The small molecule below binds the protein below.
Small molecule (SMILES): Cc1cn([C@H]2C[C@H](O)[C@@H](COP(=O)(O)OP(=O)(O)O[C@@H]3C[C@@H](O)[C@H](O)[C@@H](C)C3)O2)c(=O)[nH]c1=O

Binding-site contacts:
Ligand atom O1A contacts residue THR288 of chain 1.A at 2.9 Å (h-bond).
Ligand atom O1A contacts residue GLY285 of chain 1.A at 3.1 Å.
Ligand atom O3' contacts residue GLY285 of chain 1.A at 3.5 Å.
Ligand atom O2A contacts residue GLY218 of chain 1.A at 3.6 Å.
Ligand atom C5M contacts residue THR248 of chain 1.A at 3.5 Å.
Ligand atom O3B contacts residue ALA12 of chain 1.A at 3.3 Å.
Ligand atom N1 contacts residue TRP267 of chain 1.A at 3.6 Å.
Ligand atom O4 contacts residue THR248 of chain 1.A at 3.5 Å (h-bond).
Ligand atom C1' contacts residue ARG220 of chain 1.A at 3.6 Å.
Ligand atom O2 contacts residue LEU270 of chain 1.A at 3.0 Å (h-bond).
Ligand atom N3 contacts residue VAL268 of chain 1.A at 2.7 Å (h-bond).
Ligand atom O4 contacts residue VAL268 of chain 1.A at 3.1 Å (h-bond).
Ligand atom O2B contacts residue SER219 of chain 1.A at 2.7 Å (h-bond).
Ligand atom O3A contacts residue HIS283 of chain 1.A at 3.2 Å (h-bond).
Ligand atom O5C contacts residue ALA12 of chain 1.A at 3.4 Å.
Ligand atom O3' contacts residue GLY286 of chain 1.A at 2.9 Å (h-bond).
Ligand atom C2 contacts residue TRP267 of chain 1.A at 3.5 Å (hydrophobic).
Ligand atom C5M contacts residue GLY218 of chain 1.A at 3.3 Å.
Ligand atom C3' contacts residue GLY286 of chain 1.A at 3.5 Å.
Ligand atom O4' contacts residue ASP137 of chain 1.A at 2.6 Å (salt-bridge).
Ligand atom O4C contacts residue PHE15 of chain 1.A at 3.5 Å.
Ligand atom O3C contacts residue PHE15 of chain 1.A at 3.5 Å.
Ligand atom C6 contacts residue TRP267 of chain 1.A at 3.6 Å (hydrophobic).
Ligand atom C2 contacts residue VAL268 of chain 1.A at 3.5 Å (hydrophobic).
Ligand atom O2 contacts residue VAL268 of chain 1.A at 3.5 Å (h-bond).
Ligand atom C6' contacts residue TRP136 of chain 1.A at 3.4 Å (hydrophobic).
Ligand atom C4 contacts residue VAL268 of chain 1.A at 3.5 Å (hydrophobic).
Ligand atom O4' contacts residue GLY286 of chain 1.A at 3.5 Å.
Ligand atom O1B contacts residue HIS283 of chain 1.A at 3.2 Å (h-bond).
Ligand atom O4 contacts residue ALA247 of chain 1.A at 3.5 Å.
Ligand atom C4' contacts residue ASP137 of chain 1.A at 3.6 Å.
Ligand atom N3 contacts residue TRP267 of chain 1.A at 3.5 Å.
Ligand atom O1A contacts residue GLY286 of chain 1.A at 3.4 Å (h-bond).
Ligand atom O2A contacts residue THR288 of chain 1.A at 2.5 Å (h-bond).
Ligand atom PA contacts residue THR288 of chain 1.A at 3.6 Å.
Ligand atom O2 contacts residue ASN195 of chain 1.A at 3.3 Å.
Ligand atom O2A contacts residue HIS283 of chain 1.A at 3.1 Å.
Ligand atom O1A contacts residue VAL287 of chain 1.A at 2.7 Å (h-bond).
Ligand atom O4 contacts residue TRP267 of chain 1.A at 3.3 Å.
Ligand atom O3C contacts residue VAL287 of chain 1.A at 3.2 Å.

Sequence of chain 1.A:
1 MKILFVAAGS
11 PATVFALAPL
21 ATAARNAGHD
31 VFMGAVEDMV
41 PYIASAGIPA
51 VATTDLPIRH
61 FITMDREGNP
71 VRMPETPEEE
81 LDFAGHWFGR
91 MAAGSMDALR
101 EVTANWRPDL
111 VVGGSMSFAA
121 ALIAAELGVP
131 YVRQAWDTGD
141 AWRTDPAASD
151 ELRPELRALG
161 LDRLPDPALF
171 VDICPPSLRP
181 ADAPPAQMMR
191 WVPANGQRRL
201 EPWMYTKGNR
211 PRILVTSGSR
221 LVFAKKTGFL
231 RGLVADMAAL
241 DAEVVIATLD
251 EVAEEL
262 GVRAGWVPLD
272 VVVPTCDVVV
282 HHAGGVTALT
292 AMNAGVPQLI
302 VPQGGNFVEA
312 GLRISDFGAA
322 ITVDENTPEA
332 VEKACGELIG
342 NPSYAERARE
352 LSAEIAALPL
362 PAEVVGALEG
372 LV